Binding-site contacts:
Ligand atom C2 contacts residue ASN1131 of chain 1.B at 2.5 Å.
Ligand atom C5 contacts residue ASN1131 of chain 1.B at 3.7 Å.
Ligand atom C4 contacts residue ASN1131 of chain 1.B at 4.3 Å.
Ligand atom C3 contacts residue ASN1131 of chain 1.B at 3.9 Å.
Ligand atom O5 contacts residue ASN1131 of chain 1.B at 2.4 Å (h-bond).
Ligand atom C8 contacts residue ILE1129 of chain 1.B at 4.1 Å (hydrophobic).
Ligand atom C1 contacts residue ASN1131 of chain 1.B at 1.5 Å.
Ligand atom N2 contacts residue ASN1131 of chain 1.B at 2.9 Å (h-bond).
Ligand atom C8 contacts residue VAL1130 of chain 1.B at 4.1 Å (hydrophobic).
Ligand atom C7 contacts residue ASN1131 of chain 1.B at 3.3 Å.
Ligand atom O7 contacts residue ASN1131 of chain 1.B at 3.3 Å (h-bond).
Ligand atom C8 contacts residue ASN1131 of chain 1.B at 4.0 Å.

Sequence of chain 1.B:
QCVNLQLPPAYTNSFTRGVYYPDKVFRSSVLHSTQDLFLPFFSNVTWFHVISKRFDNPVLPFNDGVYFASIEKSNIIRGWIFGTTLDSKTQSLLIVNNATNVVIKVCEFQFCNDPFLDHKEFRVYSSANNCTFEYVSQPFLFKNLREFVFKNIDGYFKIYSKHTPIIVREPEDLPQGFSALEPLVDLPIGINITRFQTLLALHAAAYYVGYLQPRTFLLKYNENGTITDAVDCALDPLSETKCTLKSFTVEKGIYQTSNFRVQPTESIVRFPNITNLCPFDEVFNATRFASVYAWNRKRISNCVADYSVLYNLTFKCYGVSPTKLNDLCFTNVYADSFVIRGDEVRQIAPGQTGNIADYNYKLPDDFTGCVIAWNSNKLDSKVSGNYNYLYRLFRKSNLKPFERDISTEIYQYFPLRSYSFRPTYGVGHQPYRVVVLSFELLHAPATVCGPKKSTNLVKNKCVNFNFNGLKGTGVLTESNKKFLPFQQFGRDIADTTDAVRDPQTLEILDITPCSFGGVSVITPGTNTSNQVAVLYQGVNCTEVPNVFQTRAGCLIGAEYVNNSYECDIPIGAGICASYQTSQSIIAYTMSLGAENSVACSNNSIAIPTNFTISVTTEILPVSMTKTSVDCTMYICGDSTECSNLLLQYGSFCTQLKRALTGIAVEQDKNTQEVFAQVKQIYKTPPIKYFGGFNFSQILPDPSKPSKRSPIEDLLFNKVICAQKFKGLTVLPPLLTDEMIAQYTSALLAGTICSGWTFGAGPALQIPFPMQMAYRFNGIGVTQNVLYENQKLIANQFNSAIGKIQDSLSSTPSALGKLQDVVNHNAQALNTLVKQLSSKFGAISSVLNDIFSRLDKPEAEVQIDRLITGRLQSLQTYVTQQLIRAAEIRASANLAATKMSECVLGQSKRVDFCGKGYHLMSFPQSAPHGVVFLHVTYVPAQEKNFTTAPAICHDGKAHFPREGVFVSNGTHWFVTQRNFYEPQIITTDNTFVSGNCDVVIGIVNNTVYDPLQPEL

The protein below binds the small molecule below.
Small molecule (SMILES): CC(=O)N[C@@H]1[C@@H](O)[C@H](O)[C@@H](CO)O[C@H]1O